Sequence of chain 1.AB:
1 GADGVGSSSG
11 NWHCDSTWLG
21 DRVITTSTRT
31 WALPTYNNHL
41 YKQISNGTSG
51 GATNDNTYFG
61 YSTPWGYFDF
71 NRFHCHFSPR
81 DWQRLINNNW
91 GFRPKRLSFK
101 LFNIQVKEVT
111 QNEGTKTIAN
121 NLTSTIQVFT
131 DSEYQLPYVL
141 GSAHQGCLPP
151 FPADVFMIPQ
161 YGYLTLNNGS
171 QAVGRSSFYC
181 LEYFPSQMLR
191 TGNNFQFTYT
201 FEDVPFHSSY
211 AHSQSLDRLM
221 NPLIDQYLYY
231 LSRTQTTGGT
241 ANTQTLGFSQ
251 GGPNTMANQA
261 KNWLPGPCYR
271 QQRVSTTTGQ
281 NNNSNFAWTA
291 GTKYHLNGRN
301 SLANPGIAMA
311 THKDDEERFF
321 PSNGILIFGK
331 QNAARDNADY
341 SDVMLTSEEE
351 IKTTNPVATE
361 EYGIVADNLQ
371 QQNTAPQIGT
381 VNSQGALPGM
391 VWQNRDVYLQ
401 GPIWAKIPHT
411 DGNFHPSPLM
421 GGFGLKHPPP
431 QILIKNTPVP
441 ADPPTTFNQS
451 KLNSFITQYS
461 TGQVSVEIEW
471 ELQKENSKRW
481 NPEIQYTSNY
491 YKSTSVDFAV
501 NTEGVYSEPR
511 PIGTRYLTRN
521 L

A small-molecule ligand and the protein it binds are described below.
Small molecule (SMILES): Nc1ccn([C@H]2C[C@H](O)[C@@H](COP(=O)(O)O)O2)c(=O)n1

Binding-site contacts:
Ligand atom O3' contacts residue DA1 of chain 1.JF at 1.6 Å.
Ligand atom C2' contacts residue DA1 of chain 1.JF at 3.1 Å.
Ligand atom C5' contacts residue PRO205 of chain 1.AB at 4.5 Å (hydrophobic).
Ligand atom O5' contacts residue DA1 of chain 1.JF at 4.3 Å.
Ligand atom C5' contacts residue DA1 of chain 1.JF at 4.4 Å.
Ligand atom C3' contacts residue DA1 of chain 1.JF at 2.6 Å.
Ligand atom C4' contacts residue DA1 of chain 1.JF at 3.9 Å.
Ligand atom O3' contacts residue PRO205 of chain 1.AB at 4.2 Å.